Binding-site contacts:
Ligand atom O3 contacts residue ARG283 of chain 2.A at 2.9 Å (salt-bridge).
Ligand atom O6 contacts residue THR310 of chain 2.A at 3.6 Å (h-bond).
Ligand atom C5 contacts residue ARG283 of chain 2.A at 3.6 Å.
Ligand atom O6 contacts residue ILE285 of chain 2.A at 2.7 Å (h-bond).
Ligand atom O6 contacts residue K1 of chain 3.K at 3.5 Å.
Ligand atom N2 contacts residue ASN120 of chain 3.A at 2.9 Å (h-bond).
Ligand atom C3 contacts residue GLY312 of chain 2.A at 3.2 Å.
Ligand atom O3 contacts residue ASP250 of chain 2.A at 2.9 Å (salt-bridge).
Ligand atom C6 contacts residue ILE285 of chain 2.A at 3.4 Å (hydrophobic).
Ligand atom O4 contacts residue K1 of chain 3.K at 3.3 Å.
Ligand atom O4 contacts residue ILE287 of chain 2.A at 3.4 Å.
Ligand atom O4 contacts residue GLU294 of chain 2.A at 2.7 Å (salt-bridge).
Ligand atom C3 contacts residue GLU294 of chain 2.A at 3.3 Å.
Ligand atom O6 contacts residue LYS308 of chain 2.A at 2.8 Å (salt-bridge).
Ligand atom O2 contacts residue LEU296 of chain 2.A at 3.4 Å.
Ligand atom O4 contacts residue ARG283 of chain 2.A at 3.6 Å.
Ligand atom C4 contacts residue GLU294 of chain 2.A at 3.5 Å.
Ligand atom O2 contacts residue ASN249 of chain 2.A at 3.2 Å (h-bond).
Ligand atom O6 contacts residue K1 of chain 3.K at 3.2 Å.
Ligand atom O6 contacts residue GLN375 of chain 2.A at 3.4 Å.
Ligand atom O3 contacts residue GLN311 of chain 2.A at 3.3 Å.
Ligand atom C1 contacts residue ASN120 of chain 3.A at 1.4 Å.
Ligand atom O3 contacts residue K1 of chain 3.K at 2.8 Å.
Ligand atom O5 contacts residue ASN120 of chain 3.A at 2.4 Å (h-bond).
Ligand atom O5 contacts residue ARG283 of chain 2.A at 3.1 Å (salt-bridge).
Ligand atom O5 contacts residue GLN375 of chain 2.A at 3.4 Å (h-bond).
Ligand atom C6 contacts residue LEU373 of chain 2.A at 3.4 Å (hydrophobic).
Ligand atom C1 contacts residue K1 of chain 3.K at 3.6 Å.
Ligand atom C6 contacts residue ASP250 of chain 2.A at 3.4 Å.
Ligand atom O4 contacts residue ARG247 of chain 2.A at 3.1 Å (salt-bridge).
Ligand atom O3 contacts residue GLU294 of chain 2.A at 2.6 Å (salt-bridge).
Ligand atom C2 contacts residue ASN120 of chain 3.A at 2.5 Å.
Ligand atom C7 contacts residue ASN120 of chain 3.A at 3.5 Å.
Ligand atom O5 contacts residue GLY374 of chain 2.A at 3.4 Å.
Ligand atom O3 contacts residue ASN249 of chain 2.A at 2.7 Å (h-bond).
Ligand atom O3 contacts residue GLY312 of chain 2.A at 2.9 Å (h-bond).
Ligand atom O5 contacts residue ASP250 of chain 2.A at 3.6 Å (salt-bridge).
Ligand atom O6 contacts residue ASP250 of chain 2.A at 2.6 Å (salt-bridge).
Ligand atom O5 contacts residue K1 of chain 3.K at 2.9 Å.
Ligand atom O2 contacts residue GLY312 of chain 2.A at 3.2 Å.

Sequence of chain 3.A:
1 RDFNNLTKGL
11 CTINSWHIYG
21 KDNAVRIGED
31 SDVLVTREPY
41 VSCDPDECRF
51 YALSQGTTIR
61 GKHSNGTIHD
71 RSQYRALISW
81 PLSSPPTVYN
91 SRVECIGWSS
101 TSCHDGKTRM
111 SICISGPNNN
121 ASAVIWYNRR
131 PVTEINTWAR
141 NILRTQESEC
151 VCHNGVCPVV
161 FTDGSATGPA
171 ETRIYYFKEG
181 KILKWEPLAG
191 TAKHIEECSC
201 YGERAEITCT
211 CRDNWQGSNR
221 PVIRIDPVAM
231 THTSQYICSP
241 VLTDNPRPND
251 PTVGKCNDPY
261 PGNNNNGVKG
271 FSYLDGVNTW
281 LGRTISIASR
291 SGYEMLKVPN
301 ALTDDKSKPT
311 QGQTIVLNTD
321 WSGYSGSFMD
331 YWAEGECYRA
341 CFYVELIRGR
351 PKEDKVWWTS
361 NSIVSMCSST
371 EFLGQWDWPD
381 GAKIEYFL

Sequence of chain 2.A:
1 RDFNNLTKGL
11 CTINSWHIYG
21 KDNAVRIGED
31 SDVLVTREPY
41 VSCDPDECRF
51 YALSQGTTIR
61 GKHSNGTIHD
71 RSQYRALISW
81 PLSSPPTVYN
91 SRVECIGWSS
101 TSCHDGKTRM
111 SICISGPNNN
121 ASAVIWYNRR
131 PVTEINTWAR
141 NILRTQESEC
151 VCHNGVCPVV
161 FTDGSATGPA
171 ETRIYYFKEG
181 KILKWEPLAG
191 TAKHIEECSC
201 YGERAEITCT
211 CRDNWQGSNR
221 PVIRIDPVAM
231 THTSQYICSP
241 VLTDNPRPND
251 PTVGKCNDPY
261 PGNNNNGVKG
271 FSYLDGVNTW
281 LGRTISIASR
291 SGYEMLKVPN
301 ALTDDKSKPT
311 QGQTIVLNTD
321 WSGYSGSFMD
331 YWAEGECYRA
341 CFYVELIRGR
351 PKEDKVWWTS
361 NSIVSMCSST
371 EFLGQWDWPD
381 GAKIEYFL

This small molecule binds to this protein.
Small molecule (SMILES): CC(=O)N[C@H]1[C@H](O[C@H]2[C@H](O)[C@@H](NC(C)=O)CO[C@@H]2CO)O[C@H](CO)[C@@H](O[C@@H]2O[C@H](CO[C@H]3O[C@H](CO[C@H]4O[C@H](CO)[C@@H](O)[C@H](O)[C@@H]4O)[C@@H](O)[C@H](O[C@H]4O[C@H](CO)[C@@H](O)[C@H](O)[C@@H]4O)[C@@H]3O)[C@@H](O)[C@H](O[C@H]3O[C@H](CO)[C@@H](O)[C@H](O)[C@@H]3O[C@H]3O[C@H](CO)[C@@H](O)[C@H](O)[C@@H]3O[C@H]3O[C@H](CO)[C@@H](O)[C@H](O)[C@@H]3O)[C@@H]2O)[C@@H]1O